Binding-site contacts:
Ligand atom C6 contacts residue GLU55 of chain 2.F at 3.5 Å.
Ligand atom C6 contacts residue ASN107 of chain 2.B at 4.5 Å.
Ligand atom C4 contacts residue GLU55 of chain 2.F at 3.8 Å.
Ligand atom O7 contacts residue ASN107 of chain 2.B at 3.1 Å (h-bond).
Ligand atom C5 contacts residue GLU55 of chain 2.F at 4.1 Å.
Ligand atom C8 contacts residue ARG56 of chain 2.F at 3.4 Å.
Ligand atom O5 contacts residue ASN107 of chain 2.B at 2.4 Å (h-bond).
Ligand atom O7 contacts residue ARG56 of chain 2.F at 2.9 Å (salt-bridge).
Ligand atom C8 contacts residue ASN107 of chain 2.B at 4.3 Å.
Ligand atom C2 contacts residue ARG56 of chain 2.F at 4.3 Å.
Ligand atom O4 contacts residue GLU55 of chain 2.F at 4.4 Å.
Ligand atom C4 contacts residue ASN54 of chain 2.F at 4.5 Å.
Ligand atom O3 contacts residue ARG56 of chain 2.F at 3.9 Å.
Ligand atom O6 contacts residue GLU2 of chain 2.A at 4.4 Å.
Ligand atom O4 contacts residue GLU2 of chain 2.A at 3.9 Å.
Ligand atom O3 contacts residue ASN54 of chain 2.F at 3.8 Å.
Ligand atom C4 contacts residue ASN107 of chain 2.B at 4.2 Å.
Ligand atom N2 contacts residue ASN107 of chain 2.B at 2.9 Å (h-bond).
Ligand atom O5 contacts residue GLU55 of chain 2.F at 4.3 Å.
Ligand atom C7 contacts residue ARG56 of chain 2.F at 4.0 Å.
Ligand atom N2 contacts residue ARG56 of chain 2.F at 3.8 Å.
Ligand atom C2 contacts residue ASN107 of chain 2.B at 2.5 Å.
Ligand atom O6 contacts residue GLU55 of chain 2.F at 4.3 Å.
Ligand atom O3 contacts residue GLU55 of chain 2.F at 4.1 Å.
Ligand atom C1 contacts residue ASN107 of chain 2.B at 1.4 Å.
Ligand atom C3 contacts residue ASN107 of chain 2.B at 3.8 Å.
Ligand atom O4 contacts residue ASN54 of chain 2.F at 4.3 Å.
Ligand atom C7 contacts residue ASN107 of chain 2.B at 3.2 Å.
Ligand atom O7 contacts residue GLU110 of chain 2.B at 4.2 Å.
Ligand atom C5 contacts residue GLU2 of chain 2.A at 4.0 Å.
Ligand atom C5 contacts residue ASN107 of chain 2.B at 3.7 Å.

Sequence of chain 2.F:
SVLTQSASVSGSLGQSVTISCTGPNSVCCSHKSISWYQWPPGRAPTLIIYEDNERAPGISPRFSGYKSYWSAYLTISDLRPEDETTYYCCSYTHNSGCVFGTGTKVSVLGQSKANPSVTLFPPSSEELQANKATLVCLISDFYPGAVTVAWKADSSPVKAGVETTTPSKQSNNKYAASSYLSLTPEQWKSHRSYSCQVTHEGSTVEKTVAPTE

The protein below binds the small molecule below.
Small molecule (SMILES): CC(=O)N[C@@H]1[C@@H](O)[C@H](O)[C@@H](CO)O[C@H]1O

Sequence of chain 2.B:
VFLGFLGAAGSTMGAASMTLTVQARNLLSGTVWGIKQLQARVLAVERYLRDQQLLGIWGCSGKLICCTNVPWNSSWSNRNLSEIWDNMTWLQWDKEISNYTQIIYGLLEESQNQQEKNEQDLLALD

Sequence of chain 2.A:
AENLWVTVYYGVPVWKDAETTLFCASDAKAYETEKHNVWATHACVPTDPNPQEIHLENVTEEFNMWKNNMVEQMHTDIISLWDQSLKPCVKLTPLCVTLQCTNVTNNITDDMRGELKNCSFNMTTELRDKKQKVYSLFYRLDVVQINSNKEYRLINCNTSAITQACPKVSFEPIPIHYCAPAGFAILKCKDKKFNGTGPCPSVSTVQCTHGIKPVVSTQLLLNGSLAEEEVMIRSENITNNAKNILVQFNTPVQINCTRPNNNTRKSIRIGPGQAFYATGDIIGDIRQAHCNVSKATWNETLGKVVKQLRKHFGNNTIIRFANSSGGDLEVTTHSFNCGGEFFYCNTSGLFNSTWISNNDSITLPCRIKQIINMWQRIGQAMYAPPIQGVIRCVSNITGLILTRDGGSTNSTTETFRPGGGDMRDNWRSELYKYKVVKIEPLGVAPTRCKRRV